A small-molecule ligand and the protein it binds are described below.
Small molecule (SMILES): CC(=O)N[C@@H]1[C@@H](O)[C@H](O)[C@@H](CO)O[C@H]1O

Sequence of chain 14.D:
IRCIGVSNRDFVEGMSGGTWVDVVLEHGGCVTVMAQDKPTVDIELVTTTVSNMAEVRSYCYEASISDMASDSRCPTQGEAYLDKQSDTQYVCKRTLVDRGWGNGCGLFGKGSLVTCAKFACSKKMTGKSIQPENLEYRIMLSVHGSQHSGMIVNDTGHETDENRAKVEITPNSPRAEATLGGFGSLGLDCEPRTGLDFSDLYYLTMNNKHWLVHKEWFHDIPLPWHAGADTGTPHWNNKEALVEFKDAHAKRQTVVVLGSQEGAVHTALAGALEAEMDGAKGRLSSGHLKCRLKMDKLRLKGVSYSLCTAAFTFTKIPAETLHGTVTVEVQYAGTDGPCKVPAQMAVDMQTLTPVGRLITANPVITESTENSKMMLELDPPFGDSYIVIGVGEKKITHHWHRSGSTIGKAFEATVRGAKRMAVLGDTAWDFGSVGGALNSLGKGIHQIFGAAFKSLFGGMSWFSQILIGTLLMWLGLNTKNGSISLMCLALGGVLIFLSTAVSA

Binding-site contacts:
Ligand atom C5 contacts residue ASN154 of chain 14.D at 3.7 Å.
Ligand atom O7 contacts residue SER149 of chain 14.D at 3.4 Å (h-bond).
Ligand atom C6 contacts residue HIS158 of chain 14.D at 4.3 Å.
Ligand atom C1 contacts residue HIS158 of chain 14.D at 3.9 Å.
Ligand atom C3 contacts residue HIS158 of chain 14.D at 4.4 Å.
Ligand atom C4 contacts residue HIS158 of chain 14.D at 4.1 Å.
Ligand atom C3 contacts residue ASN154 of chain 14.D at 3.8 Å.
Ligand atom O7 contacts residue GLY150 of chain 14.D at 3.4 Å.
Ligand atom C1 contacts residue ASN154 of chain 14.D at 1.4 Å.
Ligand atom O6 contacts residue GLY157 of chain 14.D at 3.1 Å.
Ligand atom C8 contacts residue VAL153 of chain 14.D at 3.2 Å (hydrophobic).
Ligand atom C7 contacts residue ASN154 of chain 14.D at 3.2 Å.
Ligand atom C4 contacts residue ASN154 of chain 14.D at 4.3 Å.
Ligand atom O6 contacts residue ASN154 of chain 14.D at 4.2 Å.
Ligand atom C8 contacts residue ASN154 of chain 14.D at 3.1 Å.
Ligand atom C7 contacts residue VAL153 of chain 14.D at 3.6 Å (hydrophobic).
Ligand atom O3 contacts residue HIS148 of chain 14.D at 3.7 Å.
Ligand atom O7 contacts residue ASN154 of chain 14.D at 4.2 Å.
Ligand atom O5 contacts residue HIS158 of chain 14.D at 3.5 Å.
Ligand atom C2 contacts residue HIS158 of chain 14.D at 3.7 Å.
Ligand atom O5 contacts residue ASN154 of chain 14.D at 2.4 Å (h-bond).
Ligand atom O7 contacts residue VAL153 of chain 14.D at 3.3 Å.
Ligand atom O6 contacts residue HIS158 of chain 14.D at 4.2 Å.
Ligand atom C7 contacts residue SER149 of chain 14.D at 4.4 Å.
Ligand atom C2 contacts residue ASN154 of chain 14.D at 2.5 Å.
Ligand atom N2 contacts residue ASN154 of chain 14.D at 2.8 Å (h-bond).
Ligand atom C6 contacts residue GLY157 of chain 14.D at 3.9 Å.
Ligand atom C5 contacts residue HIS158 of chain 14.D at 4.2 Å.